Sequence of chain 1.C:
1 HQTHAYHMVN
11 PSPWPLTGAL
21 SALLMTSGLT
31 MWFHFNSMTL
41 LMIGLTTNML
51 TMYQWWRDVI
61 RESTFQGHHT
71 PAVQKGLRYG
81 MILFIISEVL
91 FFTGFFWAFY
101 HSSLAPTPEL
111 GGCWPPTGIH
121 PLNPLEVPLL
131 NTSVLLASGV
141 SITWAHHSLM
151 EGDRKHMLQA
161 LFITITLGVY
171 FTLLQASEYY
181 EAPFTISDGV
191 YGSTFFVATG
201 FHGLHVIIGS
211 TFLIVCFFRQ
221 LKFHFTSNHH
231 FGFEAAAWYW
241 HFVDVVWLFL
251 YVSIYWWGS

Sequence of chain 1.J:
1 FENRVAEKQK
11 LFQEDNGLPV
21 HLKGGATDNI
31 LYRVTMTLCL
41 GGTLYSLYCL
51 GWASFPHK

A small-molecule ligand and the protein it binds are described below.
Small molecule (SMILES): CCCCCCCCCCO[C@@H]1O[C@H](CO)[C@@H](O[C@H]2O[C@H](CO)[C@@H](O)[C@H](O)[C@H]2O)[C@H](O)[C@H]1O

Binding-site contacts:
Ligand atom O49 contacts residue TYR45 of chain 1.J at 3.9 Å.
Ligand atom O16 contacts residue PHE35 of chain 1.C at 4.4 Å.
Ligand atom O61 contacts residue DMU1 of chain 1.SC at 3.9 Å.
Ligand atom O61 contacts residue PHE35 of chain 1.C at 2.9 Å (h-bond).
Ligand atom O1 contacts residue TRP52 of chain 1.J at 4.3 Å.
Ligand atom O16 contacts residue TRP52 of chain 1.J at 4.1 Å.
Ligand atom C2 contacts residue TRP52 of chain 1.J at 4.2 Å (hydrophobic).
Ligand atom O16 contacts residue MET31 of chain 1.C at 2.7 Å (h-bond).
Ligand atom O1 contacts residue DMU1 of chain 1.SC at 3.4 Å (h-bond).
Ligand atom O5 contacts residue PHE35 of chain 1.C at 3.6 Å.
Ligand atom C9 contacts residue TRP52 of chain 1.J at 4.2 Å (hydrophobic).
Ligand atom O55 contacts residue TYR48 of chain 1.J at 4.3 Å.
Ligand atom C6 contacts residue TRP52 of chain 1.J at 3.6 Å (hydrophobic).
Ligand atom O6 contacts residue TRP52 of chain 1.J at 4.1 Å.
Ligand atom O55 contacts residue DMU1 of chain 1.SC at 3.8 Å.
Ligand atom O49 contacts residue CYS49 of chain 1.J at 3.6 Å (h-bond).
Ligand atom C1 contacts residue TYR45 of chain 1.J at 4.3 Å (hydrophobic).
Ligand atom O49 contacts residue TYR48 of chain 1.J at 3.3 Å.
Ligand atom O16 contacts residue CYS49 of chain 1.J at 3.6 Å (h-bond).
Ligand atom O5 contacts residue TRP52 of chain 1.J at 3.8 Å.
Ligand atom C6 contacts residue MET31 of chain 1.C at 4.0 Å (hydrophobic).
Ligand atom O49 contacts residue TRP52 of chain 1.J at 4.5 Å.
Ligand atom C3 contacts residue TRP52 of chain 1.J at 4.2 Å (hydrophobic).
Ligand atom C10 contacts residue DMU1 of chain 1.SC at 3.1 Å.
Ligand atom C1 contacts residue CYS49 of chain 1.J at 4.5 Å (hydrophobic).
Ligand atom O7 contacts residue DMU1 of chain 1.SC at 4.3 Å.
Ligand atom O7 contacts residue TRP52 of chain 1.J at 3.6 Å.
Ligand atom O5 contacts residue MET31 of chain 1.C at 4.3 Å.
Ligand atom C5 contacts residue DMU1 of chain 1.SC at 3.4 Å.
Ligand atom O3 contacts residue DMU1 of chain 1.SC at 3.2 Å (h-bond).
Ligand atom C3 contacts residue DMU1 of chain 1.SC at 4.5 Å.
Ligand atom C4 contacts residue TRP52 of chain 1.J at 3.4 Å (hydrophobic).
Ligand atom C57 contacts residue PHE35 of chain 1.C at 3.8 Å (hydrophobic).
Ligand atom C57 contacts residue TRP52 of chain 1.J at 3.4 Å (hydrophobic).